A protein and the small-molecule ligand that binds it are described below.
Small molecule (SMILES): CC(=O)N[C@@H]1[C@@H](O)[C@H](O)[C@@H](CO)O[C@H]1O

Sequence of chain 1.A:
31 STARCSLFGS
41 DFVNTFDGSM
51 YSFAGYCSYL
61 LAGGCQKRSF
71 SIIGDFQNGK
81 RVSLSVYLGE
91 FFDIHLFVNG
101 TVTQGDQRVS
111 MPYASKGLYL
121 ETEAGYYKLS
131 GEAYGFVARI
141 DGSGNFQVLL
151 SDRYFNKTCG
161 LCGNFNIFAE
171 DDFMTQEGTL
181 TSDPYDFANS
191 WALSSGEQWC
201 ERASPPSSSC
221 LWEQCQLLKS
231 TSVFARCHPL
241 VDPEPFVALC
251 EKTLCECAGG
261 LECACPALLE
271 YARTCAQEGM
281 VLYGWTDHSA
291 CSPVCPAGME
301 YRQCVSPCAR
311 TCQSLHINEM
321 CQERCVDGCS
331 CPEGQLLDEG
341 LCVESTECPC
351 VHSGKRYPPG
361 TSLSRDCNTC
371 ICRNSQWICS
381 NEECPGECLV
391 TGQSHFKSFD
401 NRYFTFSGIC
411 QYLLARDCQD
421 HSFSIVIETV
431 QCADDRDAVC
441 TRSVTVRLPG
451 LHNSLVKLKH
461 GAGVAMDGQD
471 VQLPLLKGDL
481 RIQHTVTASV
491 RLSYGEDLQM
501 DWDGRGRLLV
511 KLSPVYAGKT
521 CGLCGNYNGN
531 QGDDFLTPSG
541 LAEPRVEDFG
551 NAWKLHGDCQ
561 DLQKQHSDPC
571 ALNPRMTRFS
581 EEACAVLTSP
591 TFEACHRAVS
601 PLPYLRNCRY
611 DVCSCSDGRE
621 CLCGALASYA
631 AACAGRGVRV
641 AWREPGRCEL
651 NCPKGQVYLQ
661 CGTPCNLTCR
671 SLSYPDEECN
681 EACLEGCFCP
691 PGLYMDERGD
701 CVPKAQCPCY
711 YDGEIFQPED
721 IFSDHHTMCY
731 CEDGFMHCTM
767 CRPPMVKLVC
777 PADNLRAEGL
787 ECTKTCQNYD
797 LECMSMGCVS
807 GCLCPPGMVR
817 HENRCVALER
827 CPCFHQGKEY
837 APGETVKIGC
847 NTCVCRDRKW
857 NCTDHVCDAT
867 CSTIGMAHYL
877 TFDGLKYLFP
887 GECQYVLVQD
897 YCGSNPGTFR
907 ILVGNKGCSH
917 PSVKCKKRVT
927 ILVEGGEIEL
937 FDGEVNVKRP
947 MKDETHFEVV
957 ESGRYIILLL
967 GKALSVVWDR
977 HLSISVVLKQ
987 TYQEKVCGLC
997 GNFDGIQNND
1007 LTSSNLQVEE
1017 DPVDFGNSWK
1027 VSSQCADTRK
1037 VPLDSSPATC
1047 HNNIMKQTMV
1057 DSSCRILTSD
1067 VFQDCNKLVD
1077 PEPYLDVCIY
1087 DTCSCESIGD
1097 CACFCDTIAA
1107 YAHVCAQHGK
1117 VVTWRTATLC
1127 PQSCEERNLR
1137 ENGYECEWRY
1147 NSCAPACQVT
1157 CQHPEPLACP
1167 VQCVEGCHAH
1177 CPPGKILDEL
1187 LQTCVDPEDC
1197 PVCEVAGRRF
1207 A

Binding-site contacts:
Ligand atom C2 contacts residue ASN156 of chain 1.A at 2.4 Å.
Ligand atom C7 contacts residue ASN156 of chain 1.A at 3.5 Å.
Ligand atom C4 contacts residue ASN156 of chain 1.A at 4.2 Å.
Ligand atom C8 contacts residue ASN166 of chain 1.A at 4.0 Å.
Ligand atom O7 contacts residue ASN156 of chain 1.A at 3.7 Å.
Ligand atom O5 contacts residue ASN156 of chain 1.A at 2.3 Å (h-bond).
Ligand atom N2 contacts residue ASN156 of chain 1.A at 2.9 Å (h-bond).
Ligand atom C1 contacts residue ASN156 of chain 1.A at 1.4 Å.
Ligand atom C5 contacts residue ASN156 of chain 1.A at 3.6 Å.
Ligand atom C3 contacts residue ASN156 of chain 1.A at 3.8 Å.